Binding-site contacts:
Ligand atom O3G contacts residue ARG240 of chain 1.B at 2.6 Å (salt-bridge).
Ligand atom O1A contacts residue ARG221 of chain 1.B at 2.9 Å (salt-bridge).
Ligand atom C5' contacts residue VAL5 of chain 1.A at 3.2 Å (hydrophobic).
Ligand atom O2G contacts residue LYS411 of chain 1.B at 3.0 Å (salt-bridge).
Ligand atom C4' contacts residue VAL5 of chain 1.A at 3.4 Å (hydrophobic).
Ligand atom N9 contacts residue PHE45 of chain 1.D at 3.5 Å.
Ligand atom C5' contacts residue DGT1 of chain 1.T at 3.5 Å.
Ligand atom O1G contacts residue ARG240 of chain 1.B at 3.2 Å (salt-bridge).
Ligand atom N6 contacts residue ARG260 of chain 1.D at 3.2 Å.
Ligand atom PB contacts residue MG1 of chain 1.H at 3.4 Å.
Ligand atom C4 contacts residue ARG221 of chain 1.B at 3.4 Å.
Ligand atom N7 contacts residue ARG221 of chain 1.B at 3.3 Å (salt-bridge).
Ligand atom O3B contacts residue LYS242 of chain 1.B at 3.5 Å.
Ligand atom O3A contacts residue DGT1 of chain 1.T at 3.1 Å (h-bond).
Ligand atom O2G contacts residue MG1 of chain 1.H at 1.9 Å.
Ligand atom O2A contacts residue LYS242 of chain 1.B at 3.2 Å.
Ligand atom C1' contacts residue ASN7 of chain 1.A at 3.5 Å.
Ligand atom O3B contacts residue LYS265 of chain 1.D at 2.8 Å (salt-bridge).
Ligand atom O4' contacts residue ARG221 of chain 1.B at 3.3 Å (salt-bridge).
Ligand atom C5 contacts residue ARG221 of chain 1.B at 3.5 Å.
Ligand atom O1B contacts residue DGT1 of chain 1.T at 2.7 Å (h-bond).
Ligand atom O1B contacts residue MG1 of chain 1.H at 2.0 Å.
Ligand atom PG contacts residue ARG240 of chain 1.B at 3.4 Å.
Ligand atom C1' contacts residue PHE45 of chain 1.D at 3.4 Å (hydrophobic).
Ligand atom C2' contacts residue PHE45 of chain 1.D at 3.2 Å (hydrophobic).
Ligand atom O2B contacts residue LYS265 of chain 1.D at 2.5 Å (salt-bridge).
Ligand atom N3 contacts residue ASN7 of chain 1.A at 3.0 Å (h-bond).
Ligand atom N6 contacts residue ASN246 of chain 1.B at 3.2 Å (h-bond).
Ligand atom O2B contacts residue HIS264 of chain 1.D at 2.9 Å.
Ligand atom N9 contacts residue ARG221 of chain 1.B at 3.5 Å (salt-bridge).
Ligand atom O2G contacts residue DGT1 of chain 1.T at 2.5 Å (h-bond).
Ligand atom O3' contacts residue ASN7 of chain 1.A at 3.1 Å (h-bond).
Ligand atom O2A contacts residue HIS264 of chain 1.D at 2.7 Å (h-bond).
Ligand atom O3G contacts residue LYS265 of chain 1.D at 3.4 Å (salt-bridge).
Ligand atom C2 contacts residue ASN7 of chain 1.A at 3.4 Å.
Ligand atom C3' contacts residue VAL44 of chain 1.D at 3.2 Å (hydrophobic).
Ligand atom PG contacts residue MG1 of chain 1.H at 3.2 Å.
Ligand atom O3' contacts residue VAL44 of chain 1.D at 2.4 Å (h-bond).
Ligand atom O1A contacts residue LYS242 of chain 1.B at 2.8 Å (salt-bridge).
Ligand atom PB contacts residue LYS265 of chain 1.D at 3.1 Å.

A small-molecule ligand and the protein it binds are described below.
Small molecule (SMILES): Nc1ncnc2c1ncn2[C@H]1C[C@H](O)[C@@H](CO[P](=O)(O)O[P](=O)(O)OP(=O)(O)O)O1

Sequence of chain 1.A:
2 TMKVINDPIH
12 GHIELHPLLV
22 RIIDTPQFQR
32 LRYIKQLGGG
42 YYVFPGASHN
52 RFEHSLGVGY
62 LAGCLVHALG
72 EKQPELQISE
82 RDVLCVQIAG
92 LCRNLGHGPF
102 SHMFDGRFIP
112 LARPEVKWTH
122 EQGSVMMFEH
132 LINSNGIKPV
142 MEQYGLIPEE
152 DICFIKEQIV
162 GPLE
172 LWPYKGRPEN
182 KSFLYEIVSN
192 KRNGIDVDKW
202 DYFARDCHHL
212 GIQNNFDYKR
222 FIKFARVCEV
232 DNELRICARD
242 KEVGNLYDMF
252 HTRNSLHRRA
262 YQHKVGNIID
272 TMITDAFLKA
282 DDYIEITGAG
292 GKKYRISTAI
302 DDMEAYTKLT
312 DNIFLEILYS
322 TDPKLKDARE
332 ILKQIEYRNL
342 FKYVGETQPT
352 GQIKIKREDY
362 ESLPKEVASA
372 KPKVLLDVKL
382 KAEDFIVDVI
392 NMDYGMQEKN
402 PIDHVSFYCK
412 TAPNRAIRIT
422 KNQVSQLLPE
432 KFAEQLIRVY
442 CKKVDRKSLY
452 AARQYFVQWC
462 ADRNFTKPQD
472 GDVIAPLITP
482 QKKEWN

Sequence of chain 1.D:
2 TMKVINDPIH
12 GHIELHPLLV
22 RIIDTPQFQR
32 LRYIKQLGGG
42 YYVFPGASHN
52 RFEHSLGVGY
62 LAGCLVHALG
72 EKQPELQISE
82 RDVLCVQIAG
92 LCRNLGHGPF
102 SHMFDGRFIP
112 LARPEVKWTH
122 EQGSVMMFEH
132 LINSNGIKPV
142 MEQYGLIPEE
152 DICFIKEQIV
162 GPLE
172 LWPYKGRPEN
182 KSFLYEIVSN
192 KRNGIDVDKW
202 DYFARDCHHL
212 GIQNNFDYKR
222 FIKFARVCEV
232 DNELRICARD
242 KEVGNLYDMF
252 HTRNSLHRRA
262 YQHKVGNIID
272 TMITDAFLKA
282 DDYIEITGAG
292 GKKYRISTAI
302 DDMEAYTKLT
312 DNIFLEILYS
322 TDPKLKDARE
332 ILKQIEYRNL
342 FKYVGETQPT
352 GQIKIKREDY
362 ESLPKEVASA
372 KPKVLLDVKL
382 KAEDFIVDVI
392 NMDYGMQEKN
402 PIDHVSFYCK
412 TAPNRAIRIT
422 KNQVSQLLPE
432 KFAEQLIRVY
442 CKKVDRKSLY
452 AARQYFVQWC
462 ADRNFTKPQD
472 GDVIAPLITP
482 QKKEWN

Sequence of chain 1.B:
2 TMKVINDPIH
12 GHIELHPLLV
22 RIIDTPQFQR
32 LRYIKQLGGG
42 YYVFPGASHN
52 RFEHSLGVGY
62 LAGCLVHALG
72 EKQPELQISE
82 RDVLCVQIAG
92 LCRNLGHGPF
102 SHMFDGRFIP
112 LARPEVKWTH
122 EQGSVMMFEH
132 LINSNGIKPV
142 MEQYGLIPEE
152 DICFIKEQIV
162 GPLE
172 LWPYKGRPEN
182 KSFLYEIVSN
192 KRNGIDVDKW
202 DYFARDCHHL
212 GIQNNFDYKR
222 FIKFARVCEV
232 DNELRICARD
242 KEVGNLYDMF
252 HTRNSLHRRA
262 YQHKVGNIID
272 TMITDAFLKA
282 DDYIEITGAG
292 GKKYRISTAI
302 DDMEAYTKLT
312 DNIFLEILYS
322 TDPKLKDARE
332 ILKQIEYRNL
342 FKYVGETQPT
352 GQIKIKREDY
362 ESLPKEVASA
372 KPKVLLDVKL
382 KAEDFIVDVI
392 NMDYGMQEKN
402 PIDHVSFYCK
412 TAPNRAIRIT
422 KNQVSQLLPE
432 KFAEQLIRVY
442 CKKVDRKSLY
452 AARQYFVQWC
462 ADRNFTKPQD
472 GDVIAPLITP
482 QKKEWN